Binding-site contacts:
Ligand atom C3 contacts residue ASN1108 of chain 1.B at 3.9 Å.
Ligand atom N2 contacts residue ASN1108 of chain 1.B at 2.9 Å (h-bond).
Ligand atom C5 contacts residue ASN1108 of chain 1.B at 3.8 Å.
Ligand atom C4 contacts residue ASN1108 of chain 1.B at 4.3 Å.
Ligand atom O7 contacts residue ASN1108 of chain 1.B at 3.3 Å (h-bond).
Ligand atom C7 contacts residue ASN1108 of chain 1.B at 3.3 Å.
Ligand atom C8 contacts residue ASN1108 of chain 1.B at 4.4 Å.
Ligand atom C1 contacts residue ASN1108 of chain 1.B at 1.5 Å.
Ligand atom C2 contacts residue ASN1108 of chain 1.B at 2.5 Å.
Ligand atom O5 contacts residue ASN1108 of chain 1.B at 2.4 Å (h-bond).

This protein binds this small molecule.
Small molecule (SMILES): CC(=O)N[C@H]1[C@H](O[C@H]2[C@H](O)[C@@H](NC(C)=O)CO[C@@H]2CO)O[C@H](CO)[C@@H](O)[C@@H]1O

Sequence of chain 1.B:
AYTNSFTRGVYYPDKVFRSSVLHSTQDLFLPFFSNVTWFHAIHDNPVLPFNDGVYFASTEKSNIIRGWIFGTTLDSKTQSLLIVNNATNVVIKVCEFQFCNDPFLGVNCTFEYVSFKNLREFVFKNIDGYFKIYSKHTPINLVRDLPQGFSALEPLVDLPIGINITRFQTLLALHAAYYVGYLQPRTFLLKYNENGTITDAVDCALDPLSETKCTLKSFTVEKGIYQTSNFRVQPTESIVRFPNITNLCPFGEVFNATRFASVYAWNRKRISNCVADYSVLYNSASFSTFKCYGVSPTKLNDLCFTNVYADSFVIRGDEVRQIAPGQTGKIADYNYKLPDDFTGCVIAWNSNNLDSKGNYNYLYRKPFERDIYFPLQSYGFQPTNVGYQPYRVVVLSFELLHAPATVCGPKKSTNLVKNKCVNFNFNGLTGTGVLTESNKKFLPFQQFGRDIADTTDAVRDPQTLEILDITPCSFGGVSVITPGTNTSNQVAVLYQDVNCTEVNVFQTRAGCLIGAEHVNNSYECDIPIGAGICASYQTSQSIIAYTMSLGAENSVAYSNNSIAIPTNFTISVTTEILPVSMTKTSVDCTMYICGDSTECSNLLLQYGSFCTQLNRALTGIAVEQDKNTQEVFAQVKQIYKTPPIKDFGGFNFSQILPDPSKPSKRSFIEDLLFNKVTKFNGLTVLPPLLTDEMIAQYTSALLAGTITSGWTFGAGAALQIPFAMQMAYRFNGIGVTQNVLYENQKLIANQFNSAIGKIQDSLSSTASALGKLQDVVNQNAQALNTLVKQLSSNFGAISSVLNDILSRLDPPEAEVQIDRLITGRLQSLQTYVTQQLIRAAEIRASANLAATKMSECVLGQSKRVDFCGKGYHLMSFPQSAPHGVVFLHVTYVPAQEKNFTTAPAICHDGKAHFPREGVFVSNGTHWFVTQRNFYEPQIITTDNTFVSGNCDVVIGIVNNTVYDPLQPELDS